A protein and the small-molecule ligand that binds it are described below.
Small molecule (SMILES): C[C@@](Cc1ccc(O)c(O)c1)(NN)C(=O)O

Binding-site contacts:
Ligand atom CG contacts residue ASN120 of chain 1.B at 4.1 Å.
Ligand atom O contacts residue TYR242 of chain 1.C at 4.1 Å.
Ligand atom CD2 contacts residue HIS98 of chain 1.C at 4.2 Å.
Ligand atom CD1 contacts residue VAL122 of chain 1.B at 4.1 Å (hydrophobic).
Ligand atom OE1 contacts residue ALA123 of chain 1.B at 3.6 Å.
Ligand atom CD2 contacts residue ASN120 of chain 1.B at 3.9 Å.
Ligand atom CB contacts residue VAL122 of chain 1.B at 3.7 Å (hydrophobic).
Ligand atom CE2 contacts residue SER126 of chain 1.B at 4.1 Å.
Ligand atom CG contacts residue VAL122 of chain 1.B at 3.8 Å (hydrophobic).
Ligand atom CZ contacts residue ALA123 of chain 1.B at 4.0 Å (hydrophobic).
Ligand atom OH contacts residue GLU125 of chain 1.B at 3.7 Å.
Ligand atom CE1 contacts residue ALA123 of chain 1.B at 3.7 Å (hydrophobic).
Ligand atom O contacts residue PLP1 of chain 1.H at 3.7 Å.
Ligand atom C contacts residue PLP1 of chain 1.H at 3.4 Å.
Ligand atom OH contacts residue HIS98 of chain 1.C at 3.1 Å (h-bond).
Ligand atom O contacts residue HIS241 of chain 1.C at 3.0 Å (h-bond).
Ligand atom OXT contacts residue PLP1 of chain 1.H at 3.9 Å.
Ligand atom NN contacts residue PLP1 of chain 1.H at 2.2 Å.
Ligand atom CD1 contacts residue ALA123 of chain 1.B at 4.2 Å (hydrophobic).
Ligand atom CB1 contacts residue PLP1 of chain 1.H at 4.0 Å.
Ligand atom CD2 contacts residue VAL122 of chain 1.B at 4.3 Å (hydrophobic).
Ligand atom OH contacts residue SER126 of chain 1.B at 4.1 Å.
Ligand atom NN contacts residue SER440 of chain 1.B at 4.3 Å.
Ligand atom C contacts residue HIS241 of chain 1.C at 3.5 Å.
Ligand atom N contacts residue LYS392 of chain 1.C at 3.6 Å.
Ligand atom CZ contacts residue HIS98 of chain 1.C at 3.5 Å.
Ligand atom OH contacts residue ALA123 of chain 1.B at 4.2 Å.
Ligand atom CE2 contacts residue HIS98 of chain 1.C at 3.6 Å.
Ligand atom NN contacts residue LYS392 of chain 1.C at 4.4 Å.
Ligand atom OXT contacts residue HIS241 of chain 1.C at 3.5 Å (h-bond).
Ligand atom CB1 contacts residue MET99 of chain 1.C at 3.7 Å (hydrophobic).
Ligand atom N contacts residue MET99 of chain 1.C at 4.1 Å.
Ligand atom OXT contacts residue THR298 of chain 1.C at 3.5 Å.
Ligand atom N contacts residue PLP1 of chain 1.H at 1.2 Å.
Ligand atom CB contacts residue ASN120 of chain 1.B at 3.7 Å.
Ligand atom OE1 contacts residue HIS98 of chain 1.C at 4.0 Å.
Ligand atom CB contacts residue SER440 of chain 1.B at 4.4 Å.
Ligand atom CA contacts residue PLP1 of chain 1.H at 3.3 Å.
Ligand atom NN contacts residue MET99 of chain 1.C at 4.3 Å.
Ligand atom CE1 contacts residue HIS98 of chain 1.C at 3.8 Å.

Sequence of chain 1.C:
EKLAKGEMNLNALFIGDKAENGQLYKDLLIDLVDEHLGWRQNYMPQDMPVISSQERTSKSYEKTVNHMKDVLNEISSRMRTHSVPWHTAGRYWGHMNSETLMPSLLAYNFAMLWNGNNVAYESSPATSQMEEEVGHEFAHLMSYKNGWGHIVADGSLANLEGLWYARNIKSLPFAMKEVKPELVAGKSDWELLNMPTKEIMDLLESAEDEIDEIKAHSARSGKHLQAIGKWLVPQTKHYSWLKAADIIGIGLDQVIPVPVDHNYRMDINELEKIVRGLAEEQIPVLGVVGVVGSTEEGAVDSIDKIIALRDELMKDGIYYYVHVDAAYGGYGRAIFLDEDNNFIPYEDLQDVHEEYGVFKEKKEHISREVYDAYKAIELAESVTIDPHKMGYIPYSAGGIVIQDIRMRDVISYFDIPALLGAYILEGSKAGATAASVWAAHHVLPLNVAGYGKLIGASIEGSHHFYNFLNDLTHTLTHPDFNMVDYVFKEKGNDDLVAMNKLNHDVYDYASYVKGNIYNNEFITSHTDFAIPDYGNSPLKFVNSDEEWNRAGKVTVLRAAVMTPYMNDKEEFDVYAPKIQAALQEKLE

Sequence of chain 1.B:
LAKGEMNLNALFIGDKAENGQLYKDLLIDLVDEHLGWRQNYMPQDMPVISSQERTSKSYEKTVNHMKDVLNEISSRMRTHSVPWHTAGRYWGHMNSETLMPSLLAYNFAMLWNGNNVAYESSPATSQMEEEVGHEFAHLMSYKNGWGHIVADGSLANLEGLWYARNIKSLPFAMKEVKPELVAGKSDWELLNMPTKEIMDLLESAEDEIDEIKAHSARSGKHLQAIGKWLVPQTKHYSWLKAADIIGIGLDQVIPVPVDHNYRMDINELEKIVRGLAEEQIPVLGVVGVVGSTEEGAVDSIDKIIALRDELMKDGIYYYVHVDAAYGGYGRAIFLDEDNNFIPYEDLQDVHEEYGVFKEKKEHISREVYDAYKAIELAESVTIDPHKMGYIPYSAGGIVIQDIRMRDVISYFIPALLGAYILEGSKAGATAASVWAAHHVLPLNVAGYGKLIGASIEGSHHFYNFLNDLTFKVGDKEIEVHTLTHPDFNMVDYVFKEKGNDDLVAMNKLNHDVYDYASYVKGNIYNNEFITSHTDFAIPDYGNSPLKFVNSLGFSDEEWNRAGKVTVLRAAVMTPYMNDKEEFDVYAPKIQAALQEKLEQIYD